Binding-site contacts:
Ligand atom CAZ contacts residue GLY93 of chain 6.A at 3.7 Å.
Ligand atom CAL contacts residue VAL66 of chain 6.A at 3.8 Å (hydrophobic).
Ligand atom CAI contacts residue ASP206 of chain 6.A at 3.7 Å.
Ligand atom CAL contacts residue HIS7 of chain 2.A at 3.8 Å.
Ligand atom NAP contacts residue TYR160 of chain 6.A at 3.9 Å.
Ligand atom FAD contacts residue MET159 of chain 6.A at 3.9 Å.
Ligand atom OAA contacts residue GLU182 of chain 6.A at 3.6 Å.
Ligand atom FAD contacts residue TYR160 of chain 6.A at 3.9 Å.
Ligand atom FAG contacts residue GLY207 of chain 6.A at 3.3 Å.
Ligand atom CAH contacts residue ASP206 of chain 6.A at 3.8 Å.
Ligand atom CAN contacts residue PO41 of chain 6.B at 3.8 Å.
Ligand atom CAM contacts residue TYR160 of chain 6.A at 3.5 Å (hydrophobic).
Ligand atom CAU contacts residue GLY93 of chain 6.A at 3.8 Å.
Ligand atom FAE contacts residue PRO209 of chain 6.A at 3.9 Å.
Ligand atom FAF contacts residue CYS208 of chain 6.A at 3.4 Å.
Ligand atom CAZ contacts residue CYS208 of chain 6.A at 3.8 Å (hydrophobic).
Ligand atom FAG contacts residue CYS208 of chain 6.A at 3.3 Å.
Ligand atom CAV contacts residue GLY93 of chain 6.A at 3.7 Å.
Ligand atom CAW contacts residue SER91 of chain 6.A at 3.9 Å.
Ligand atom CAO contacts residue MET183 of chain 6.A at 3.5 Å (hydrophobic).
Ligand atom CAJ contacts residue CYS92 of chain 6.A at 3.7 Å (hydrophobic).
Ligand atom CAT contacts residue GLY93 of chain 6.A at 3.5 Å.
Ligand atom CAM contacts residue HIS7 of chain 2.A at 3.5 Å.
Ligand atom CAR contacts residue TYR160 of chain 6.A at 3.7 Å (hydrophobic).
Ligand atom FAG contacts residue PRO209 of chain 6.A at 3.5 Å.
Ligand atom CAN contacts residue ARG45 of chain 2.A at 3.5 Å.
Ligand atom FAG contacts residue GLY93 of chain 6.A at 2.6 Å.
Ligand atom NAQ contacts residue PO41 of chain 6.B at 3.4 Å (h-bond).
Ligand atom CAZ contacts residue GLY207 of chain 6.A at 3.9 Å.
Ligand atom CAK contacts residue TYR160 of chain 6.A at 3.7 Å (hydrophobic).
Ligand atom CAI contacts residue GLY93 of chain 6.A at 3.8 Å.
Ligand atom CAI contacts residue GLY207 of chain 6.A at 3.6 Å.
Ligand atom OAA contacts residue MET183 of chain 6.A at 3.5 Å.
Ligand atom FAF contacts residue GLY207 of chain 6.A at 3.4 Å.
Ligand atom FAC contacts residue TYR160 of chain 6.A at 3.2 Å.
Ligand atom FAB contacts residue VAL181 of chain 6.A at 3.3 Å.
Ligand atom CAI contacts residue CYS92 of chain 6.A at 3.6 Å (hydrophobic).
Ligand atom CAY contacts residue TYR160 of chain 6.A at 3.8 Å (hydrophobic).
Ligand atom CAO contacts residue TYR160 of chain 6.A at 3.5 Å (hydrophobic).
Ligand atom CAH contacts residue CYS92 of chain 6.A at 3.5 Å (hydrophobic).

Sequence of chain 2.A:
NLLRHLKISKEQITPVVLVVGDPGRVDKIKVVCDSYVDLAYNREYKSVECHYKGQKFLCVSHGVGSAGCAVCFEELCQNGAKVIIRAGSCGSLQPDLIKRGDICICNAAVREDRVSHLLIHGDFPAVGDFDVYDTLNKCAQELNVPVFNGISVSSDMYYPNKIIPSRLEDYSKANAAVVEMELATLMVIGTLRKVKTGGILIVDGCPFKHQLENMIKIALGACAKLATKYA

Sequence of chain 6.A:
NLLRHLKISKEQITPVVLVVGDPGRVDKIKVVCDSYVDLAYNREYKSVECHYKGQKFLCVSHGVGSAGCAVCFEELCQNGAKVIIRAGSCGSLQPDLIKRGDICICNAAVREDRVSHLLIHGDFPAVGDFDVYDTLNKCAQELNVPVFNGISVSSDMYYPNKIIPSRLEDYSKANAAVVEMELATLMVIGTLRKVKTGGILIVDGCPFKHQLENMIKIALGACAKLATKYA

This small molecule binds to this protein.
Small molecule (SMILES): O[C@H](c1cc(C(F)(F)F)nc2c(C(F)(F)F)cccc12)[C@@H]1CCCCN1